Sequence of chain 1.D:
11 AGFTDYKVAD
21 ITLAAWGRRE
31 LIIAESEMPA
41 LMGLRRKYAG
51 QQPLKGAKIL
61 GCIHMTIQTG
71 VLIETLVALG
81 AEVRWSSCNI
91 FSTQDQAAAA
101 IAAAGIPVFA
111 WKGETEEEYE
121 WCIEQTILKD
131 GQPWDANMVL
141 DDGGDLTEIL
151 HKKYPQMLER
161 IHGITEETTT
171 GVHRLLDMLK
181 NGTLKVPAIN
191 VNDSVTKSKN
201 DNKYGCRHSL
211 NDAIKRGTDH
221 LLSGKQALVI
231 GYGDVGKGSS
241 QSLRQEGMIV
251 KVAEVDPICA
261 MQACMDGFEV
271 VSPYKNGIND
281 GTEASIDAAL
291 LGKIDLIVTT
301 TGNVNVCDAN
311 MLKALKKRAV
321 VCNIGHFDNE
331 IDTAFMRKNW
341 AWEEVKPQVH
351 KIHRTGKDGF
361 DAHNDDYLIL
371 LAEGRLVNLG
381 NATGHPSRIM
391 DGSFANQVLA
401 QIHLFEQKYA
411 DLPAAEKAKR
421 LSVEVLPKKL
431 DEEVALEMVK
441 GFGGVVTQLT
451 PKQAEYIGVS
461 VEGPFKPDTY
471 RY

Binding-site contacts:
Ligand atom C10 contacts residue ARG471 of chain 1.D at 3.6 Å.
Ligand atom C7 contacts residue VAL425 of chain 1.A at 3.8 Å (hydrophobic).
Ligand atom C3 contacts residue THR469 of chain 1.D at 3.9 Å.
Ligand atom N contacts residue ASP468 of chain 1.A at 3.5 Å (salt-bridge).
Ligand atom C6 contacts residue THR469 of chain 1.D at 4.2 Å.
Ligand atom C8 contacts residue ASP193 of chain 1.A at 3.9 Å.
Ligand atom C5 contacts residue ASP468 of chain 1.A at 3.1 Å.
Ligand atom C5 contacts residue ARG471 of chain 1.D at 4.2 Å.
Ligand atom C4 contacts residue ASP468 of chain 1.A at 4.2 Å.
Ligand atom N contacts residue THR469 of chain 1.A at 4.0 Å.
Ligand atom N contacts residue THR469 of chain 1.D at 3.7 Å.
Ligand atom N3 contacts residue ASP468 of chain 1.A at 3.6 Å (salt-bridge).
Ligand atom C contacts residue THR469 of chain 1.A at 4.2 Å.
Ligand atom N contacts residue ASP468 of chain 1.D at 4.2 Å.
Ligand atom C6 contacts residue ARG471 of chain 1.D at 3.7 Å.
Ligand atom C10 contacts residue THR469 of chain 1.D at 3.1 Å.
Ligand atom C4 contacts residue THR469 of chain 1.A at 3.8 Å.
Ligand atom C3 contacts residue ASP468 of chain 1.A at 3.6 Å.
Ligand atom C contacts residue ASP468 of chain 1.D at 4.2 Å.
Ligand atom N2 contacts residue THR469 of chain 1.A at 3.3 Å (h-bond).
Ligand atom C4 contacts residue ASP468 of chain 1.D at 3.4 Å.
Ligand atom C9 contacts residue ARG471 of chain 1.D at 3.6 Å.
Ligand atom N2 contacts residue ARG471 of chain 1.A at 3.8 Å.
Ligand atom N2 contacts residue ASP468 of chain 1.D at 3.6 Å (salt-bridge).
Ligand atom N1 contacts residue ASP468 of chain 1.D at 3.1 Å (salt-bridge).
Ligand atom C9 contacts residue ASP193 of chain 1.A at 3.4 Å.
Ligand atom N4 contacts residue ARG471 of chain 1.D at 3.4 Å (salt-bridge).
Ligand atom N2 contacts residue THR469 of chain 1.D at 3.8 Å.
Ligand atom C1 contacts residue ASP468 of chain 1.D at 3.7 Å.
Ligand atom C8 contacts residue VAL425 of chain 1.A at 3.5 Å (hydrophobic).
Ligand atom C6 contacts residue ASP468 of chain 1.A at 4.2 Å.
Ligand atom C2 contacts residue THR469 of chain 1.D at 4.2 Å.
Ligand atom C1 contacts residue THR469 of chain 1.A at 4.1 Å.
Ligand atom C4 contacts residue THR469 of chain 1.D at 3.9 Å.
Ligand atom N3 contacts residue THR469 of chain 1.D at 3.8 Å.
Ligand atom C7 contacts residue ARG471 of chain 1.D at 4.0 Å.
Ligand atom N2 contacts residue TYR470 of chain 1.D at 4.0 Å.
Ligand atom C9 contacts residue THR469 of chain 1.D at 4.0 Å.
Ligand atom N1 contacts residue THR469 of chain 1.A at 4.1 Å.
Ligand atom N4 contacts residue THR469 of chain 1.D at 2.9 Å (h-bond).

Sequence of chain 1.A:
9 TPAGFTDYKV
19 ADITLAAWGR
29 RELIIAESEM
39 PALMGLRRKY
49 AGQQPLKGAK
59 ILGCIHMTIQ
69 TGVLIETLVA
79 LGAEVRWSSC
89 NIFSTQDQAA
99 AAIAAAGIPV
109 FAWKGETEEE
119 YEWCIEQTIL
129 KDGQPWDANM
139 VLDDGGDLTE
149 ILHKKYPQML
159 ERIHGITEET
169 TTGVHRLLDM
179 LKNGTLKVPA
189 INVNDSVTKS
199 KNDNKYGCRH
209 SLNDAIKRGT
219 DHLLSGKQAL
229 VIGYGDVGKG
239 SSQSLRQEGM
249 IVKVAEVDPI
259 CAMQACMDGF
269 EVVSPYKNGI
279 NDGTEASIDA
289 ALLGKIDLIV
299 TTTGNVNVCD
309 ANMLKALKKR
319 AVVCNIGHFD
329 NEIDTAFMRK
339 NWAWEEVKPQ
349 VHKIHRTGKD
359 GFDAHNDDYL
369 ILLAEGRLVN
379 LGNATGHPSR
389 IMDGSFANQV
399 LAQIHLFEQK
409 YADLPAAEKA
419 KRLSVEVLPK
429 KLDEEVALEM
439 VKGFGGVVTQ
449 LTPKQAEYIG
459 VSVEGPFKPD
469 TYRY

This small molecule binds to this protein.
Small molecule (SMILES): Cc1cc(NCc2cccnc2)nc(N)n1